Sequence of chain 1.A:
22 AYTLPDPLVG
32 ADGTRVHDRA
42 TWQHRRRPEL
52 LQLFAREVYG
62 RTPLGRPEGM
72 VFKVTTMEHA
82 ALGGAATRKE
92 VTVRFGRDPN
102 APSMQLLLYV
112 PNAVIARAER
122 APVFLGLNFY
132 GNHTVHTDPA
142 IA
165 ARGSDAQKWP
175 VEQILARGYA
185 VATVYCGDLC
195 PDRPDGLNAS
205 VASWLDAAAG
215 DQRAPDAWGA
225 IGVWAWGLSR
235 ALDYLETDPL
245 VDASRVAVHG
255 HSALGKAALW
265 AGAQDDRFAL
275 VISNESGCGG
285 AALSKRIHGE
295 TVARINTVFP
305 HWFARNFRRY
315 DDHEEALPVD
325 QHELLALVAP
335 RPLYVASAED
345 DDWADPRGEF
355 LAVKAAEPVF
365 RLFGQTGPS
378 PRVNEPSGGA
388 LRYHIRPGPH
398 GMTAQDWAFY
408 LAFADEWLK

Binding-site contacts:
Ligand atom C contacts residue NA1 of chain 1.N at 3.5 Å.
Ligand atom O contacts residue NA1 of chain 1.N at 4.3 Å.
Ligand atom OXT contacts residue VAL245 of chain 1.A at 4.0 Å.
Ligand atom OXT contacts residue ARG121 of chain 1.A at 4.3 Å.
Ligand atom O contacts residue ARG121 of chain 1.A at 3.9 Å.
Ligand atom CA contacts residue NA1 of chain 1.N at 4.3 Å.
Ligand atom N contacts residue GLU240 of chain 1.A at 4.5 Å.
Ligand atom O contacts residue GLU240 of chain 1.A at 4.2 Å.
Ligand atom CA contacts residue GLU240 of chain 1.A at 3.1 Å.
Ligand atom OXT contacts residue NA1 of chain 1.N at 2.3 Å (h-bond).
Ligand atom O contacts residue EDO1 of chain 1.Y at 3.8 Å.
Ligand atom CA contacts residue THR241 of chain 1.A at 3.3 Å.
Ligand atom C contacts residue ASP242 of chain 1.A at 4.0 Å.
Ligand atom CA contacts residue ASP242 of chain 1.A at 4.3 Å.
Ligand atom OXT contacts residue PRO243 of chain 1.A at 3.7 Å.
Ligand atom CA contacts residue PRO243 of chain 1.A at 4.4 Å (hydrophobic).
Ligand atom OXT contacts residue LEU239 of chain 1.A at 4.3 Å.
Ligand atom OXT contacts residue ASP242 of chain 1.A at 3.1 Å (salt-bridge).
Ligand atom OXT contacts residue THR241 of chain 1.A at 4.2 Å.
Ligand atom OXT contacts residue EDO1 of chain 1.Y at 3.4 Å (h-bond).
Ligand atom C contacts residue THR241 of chain 1.A at 4.3 Å.
Ligand atom C contacts residue PRO243 of chain 1.A at 4.1 Å (hydrophobic).
Ligand atom N contacts residue THR241 of chain 1.A at 3.9 Å.
Ligand atom OXT contacts residue GLU240 of chain 1.A at 3.1 Å (salt-bridge).
Ligand atom C contacts residue EDO1 of chain 1.Y at 3.9 Å.
Ligand atom C contacts residue GLU240 of chain 1.A at 3.3 Å.

A small-molecule ligand and the protein it binds are described below.
Small molecule (SMILES): NCC(=O)O